This small molecule binds to this protein.
Small molecule (SMILES): CC(=O)N[C@@H]1[C@@H](O)[C@H](O)[C@@H](CO)O[C@H]1O

Binding-site contacts:
Ligand atom C5 contacts residue ASN651 of chain 1.B at 3.5 Å.
Ligand atom O3 contacts residue ASP644 of chain 1.B at 3.7 Å.
Ligand atom C8 contacts residue GLY646 of chain 1.B at 4.0 Å.
Ligand atom C2 contacts residue ASN651 of chain 1.B at 2.3 Å.
Ligand atom C7 contacts residue ASN651 of chain 1.B at 3.7 Å.
Ligand atom C4 contacts residue LEU642 of chain 1.B at 4.4 Å (hydrophobic).
Ligand atom C2 contacts residue GLN665 of chain 1.B at 4.2 Å.
Ligand atom C7 contacts residue ALA649 of chain 1.B at 4.2 Å (hydrophobic).
Ligand atom C8 contacts residue ASN651 of chain 1.B at 4.3 Å.
Ligand atom C4 contacts residue ASP644 of chain 1.B at 3.7 Å.
Ligand atom O6 contacts residue ASN759 of chain 1.A at 4.3 Å.
Ligand atom N2 contacts residue GLN665 of chain 1.B at 3.6 Å.
Ligand atom O5 contacts residue LEU642 of chain 1.B at 3.9 Å.
Ligand atom C5 contacts residue LEU642 of chain 1.B at 3.4 Å (hydrophobic).
Ligand atom C3 contacts residue ASN651 of chain 1.B at 3.7 Å.
Ligand atom C3 contacts residue ASP644 of chain 1.B at 3.4 Å.
Ligand atom C8 contacts residue ALA649 of chain 1.B at 3.0 Å (hydrophobic).
Ligand atom C8 contacts residue VAL650 of chain 1.B at 4.2 Å (hydrophobic).
Ligand atom C1 contacts residue GLN665 of chain 1.B at 3.6 Å.
Ligand atom O7 contacts residue ASN651 of chain 1.B at 3.9 Å.
Ligand atom C6 contacts residue LEU642 of chain 1.B at 4.0 Å (hydrophobic).
Ligand atom O5 contacts residue ASN651 of chain 1.B at 2.2 Å (h-bond).
Ligand atom C1 contacts residue LEU642 of chain 1.B at 4.1 Å (hydrophobic).
Ligand atom N2 contacts residue ASN651 of chain 1.B at 2.9 Å (h-bond).
Ligand atom C1 contacts residue ASN651 of chain 1.B at 1.5 Å.
Ligand atom O4 contacts residue ASP644 of chain 1.B at 2.9 Å.
Ligand atom C5 contacts residue ASP644 of chain 1.B at 4.3 Å.
Ligand atom C4 contacts residue ASN651 of chain 1.B at 4.0 Å.

Sequence of chain 1.B:
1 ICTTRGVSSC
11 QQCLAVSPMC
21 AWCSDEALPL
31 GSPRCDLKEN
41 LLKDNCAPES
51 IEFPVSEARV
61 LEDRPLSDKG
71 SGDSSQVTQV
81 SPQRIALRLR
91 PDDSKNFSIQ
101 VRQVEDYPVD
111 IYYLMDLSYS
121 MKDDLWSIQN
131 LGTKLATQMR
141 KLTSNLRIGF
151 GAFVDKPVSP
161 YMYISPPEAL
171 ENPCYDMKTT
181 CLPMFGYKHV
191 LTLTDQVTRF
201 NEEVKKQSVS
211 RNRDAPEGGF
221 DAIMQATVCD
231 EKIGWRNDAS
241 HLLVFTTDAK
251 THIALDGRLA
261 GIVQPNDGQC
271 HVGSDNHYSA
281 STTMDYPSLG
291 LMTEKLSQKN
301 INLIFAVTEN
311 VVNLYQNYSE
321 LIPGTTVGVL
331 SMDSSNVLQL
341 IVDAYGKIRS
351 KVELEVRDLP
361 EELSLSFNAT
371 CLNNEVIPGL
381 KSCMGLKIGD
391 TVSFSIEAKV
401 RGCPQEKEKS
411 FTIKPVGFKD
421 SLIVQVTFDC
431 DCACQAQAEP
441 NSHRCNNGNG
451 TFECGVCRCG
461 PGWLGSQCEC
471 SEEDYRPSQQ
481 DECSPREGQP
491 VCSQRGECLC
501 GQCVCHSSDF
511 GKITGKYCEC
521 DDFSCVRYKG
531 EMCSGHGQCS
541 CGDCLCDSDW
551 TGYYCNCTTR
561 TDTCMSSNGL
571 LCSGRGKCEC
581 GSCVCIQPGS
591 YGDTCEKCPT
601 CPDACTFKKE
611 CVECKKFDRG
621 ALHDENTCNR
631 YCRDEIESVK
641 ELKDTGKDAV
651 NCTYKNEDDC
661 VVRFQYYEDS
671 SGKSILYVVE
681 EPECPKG

Sequence of chain 1.A:
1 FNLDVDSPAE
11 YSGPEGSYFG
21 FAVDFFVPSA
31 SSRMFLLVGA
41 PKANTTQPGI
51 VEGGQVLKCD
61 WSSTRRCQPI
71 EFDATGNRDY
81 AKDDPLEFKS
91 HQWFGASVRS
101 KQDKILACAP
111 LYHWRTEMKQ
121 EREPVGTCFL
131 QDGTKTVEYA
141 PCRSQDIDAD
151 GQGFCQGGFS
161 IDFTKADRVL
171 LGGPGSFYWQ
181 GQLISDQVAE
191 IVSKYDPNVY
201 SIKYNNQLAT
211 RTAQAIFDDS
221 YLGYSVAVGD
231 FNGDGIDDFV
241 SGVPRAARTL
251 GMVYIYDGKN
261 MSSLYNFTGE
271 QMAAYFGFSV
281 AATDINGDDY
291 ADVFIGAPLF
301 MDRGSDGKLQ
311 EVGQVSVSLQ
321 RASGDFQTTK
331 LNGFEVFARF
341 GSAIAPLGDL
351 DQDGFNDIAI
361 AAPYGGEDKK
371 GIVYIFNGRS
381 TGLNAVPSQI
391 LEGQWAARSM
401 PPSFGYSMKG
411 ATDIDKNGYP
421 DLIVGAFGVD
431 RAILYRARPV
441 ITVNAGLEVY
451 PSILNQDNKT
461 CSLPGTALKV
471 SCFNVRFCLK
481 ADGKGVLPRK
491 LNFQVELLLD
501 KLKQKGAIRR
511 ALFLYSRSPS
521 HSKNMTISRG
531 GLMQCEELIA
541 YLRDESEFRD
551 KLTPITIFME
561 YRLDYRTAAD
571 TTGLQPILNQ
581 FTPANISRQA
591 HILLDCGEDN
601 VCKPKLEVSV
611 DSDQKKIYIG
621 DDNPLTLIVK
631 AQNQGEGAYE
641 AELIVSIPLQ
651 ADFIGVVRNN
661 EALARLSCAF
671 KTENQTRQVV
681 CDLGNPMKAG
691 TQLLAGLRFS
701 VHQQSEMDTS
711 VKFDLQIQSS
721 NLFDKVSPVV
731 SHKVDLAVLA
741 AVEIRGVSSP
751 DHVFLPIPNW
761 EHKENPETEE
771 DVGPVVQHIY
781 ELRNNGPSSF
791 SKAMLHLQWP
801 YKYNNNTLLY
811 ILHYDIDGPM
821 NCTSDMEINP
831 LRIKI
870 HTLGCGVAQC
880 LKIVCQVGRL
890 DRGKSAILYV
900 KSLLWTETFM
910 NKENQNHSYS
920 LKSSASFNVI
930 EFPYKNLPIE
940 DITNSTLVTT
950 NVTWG